A small-molecule ligand and the protein it binds are described below.
Small molecule (SMILES): CC(C)CCC[C@@H](C)[C@H]1CC[C@H]2[C@@H]3CC=C4C[C@@H](O)CC[C@]4(C)[C@H]3CC[C@]12C

Sequence of chain 1.A:
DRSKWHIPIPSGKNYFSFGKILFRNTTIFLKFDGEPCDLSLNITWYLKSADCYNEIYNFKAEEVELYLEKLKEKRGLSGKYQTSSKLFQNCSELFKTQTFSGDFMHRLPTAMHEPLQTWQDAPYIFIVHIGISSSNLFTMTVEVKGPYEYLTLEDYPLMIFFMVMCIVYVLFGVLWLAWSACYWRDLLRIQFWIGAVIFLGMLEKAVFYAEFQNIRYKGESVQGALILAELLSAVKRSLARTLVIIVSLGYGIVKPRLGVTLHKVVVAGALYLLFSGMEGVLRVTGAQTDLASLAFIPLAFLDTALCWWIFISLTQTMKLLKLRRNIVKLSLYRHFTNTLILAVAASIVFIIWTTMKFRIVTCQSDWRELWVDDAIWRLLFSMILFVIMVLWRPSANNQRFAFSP

Binding-site contacts:
Ligand atom C8 contacts residue TRP439 of chain 1.A at 4.2 Å (hydrophobic).
Ligand atom C27 contacts residue VAL236 of chain 1.A at 4.3 Å (hydrophobic).
Ligand atom C5 contacts residue PRO225 of chain 1.A at 4.4 Å (hydrophobic).
Ligand atom C27 contacts residue SER450 of chain 1.A at 4.0 Å.
Ligand atom C24 contacts residue LEU447 of chain 1.A at 3.9 Å (hydrophobic).
Ligand atom C27 contacts residue MET233 of chain 1.A at 4.4 Å (hydrophobic).
Ligand atom C16 contacts residue PHE229 of chain 1.A at 3.8 Å (hydrophobic).
Ligand atom C4 contacts residue PRO225 of chain 1.A at 4.4 Å (hydrophobic).
Ligand atom C22 contacts residue VAL232 of chain 1.A at 3.7 Å (hydrophobic).
Ligand atom C7 contacts residue PRO225 of chain 1.A at 4.0 Å (hydrophobic).
Ligand atom C23 contacts residue LEU447 of chain 1.A at 4.2 Å (hydrophobic).
Ligand atom C15 contacts residue TRP439 of chain 1.A at 4.4 Å (hydrophobic).
Ligand atom C25 contacts residue LEU447 of chain 1.A at 3.5 Å (hydrophobic).
Ligand atom C7 contacts residue ILE228 of chain 1.A at 4.4 Å (hydrophobic).
Ligand atom C15 contacts residue PHE229 of chain 1.A at 3.8 Å (hydrophobic).
Ligand atom C6 contacts residue PRO225 of chain 1.A at 3.6 Å (hydrophobic).
Ligand atom C6 contacts residue TRP439 of chain 1.A at 3.9 Å (hydrophobic).
Ligand atom C7 contacts residue TRP439 of chain 1.A at 3.7 Å (hydrophobic).
Ligand atom C24 contacts residue MET233 of chain 1.A at 3.9 Å (hydrophobic).
Ligand atom C27 contacts residue LEU447 of chain 1.A at 3.7 Å (hydrophobic).